Sequence of chain 1.C:
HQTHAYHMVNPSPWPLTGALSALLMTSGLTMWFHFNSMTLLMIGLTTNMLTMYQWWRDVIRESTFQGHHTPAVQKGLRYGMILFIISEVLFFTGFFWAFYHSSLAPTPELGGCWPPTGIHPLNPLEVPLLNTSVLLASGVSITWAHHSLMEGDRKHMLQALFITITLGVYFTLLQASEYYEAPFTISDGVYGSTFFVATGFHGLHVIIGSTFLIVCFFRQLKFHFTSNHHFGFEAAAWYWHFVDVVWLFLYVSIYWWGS

The protein below binds the small molecule below.
Small molecule (SMILES): C[C@H](CCC(=O)O)[C@H]1CC[C@H]2[C@@H]3[C@H](O)C[C@@H]4C[C@H](O)CC[C@]4(C)[C@H]3C[C@H](O)[C@]12C

Sequence of chain 1.J:
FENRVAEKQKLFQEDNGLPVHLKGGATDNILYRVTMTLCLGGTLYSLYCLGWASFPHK

Binding-site contacts:
Ligand atom C24 contacts residue PHE1 of chain 1.J at 3.8 Å (hydrophobic).
Ligand atom C15 contacts residue LEU158 of chain 1.C at 4.0 Å (hydrophobic).
Ligand atom C23 contacts residue LEU158 of chain 1.C at 4.0 Å (hydrophobic).
Ligand atom C15 contacts residue LYS155 of chain 1.C at 4.4 Å.
Ligand atom C5 contacts residue PHE162 of chain 1.C at 3.6 Å (hydrophobic).
Ligand atom O25 contacts residue PHE1 of chain 1.J at 2.7 Å (h-bond).
Ligand atom C6 contacts residue PHE162 of chain 1.C at 3.8 Å (hydrophobic).
Ligand atom C18 contacts residue LEU158 of chain 1.C at 4.2 Å (hydrophobic).
Ligand atom C23 contacts residue ARG154 of chain 1.C at 3.5 Å.
Ligand atom C1 contacts residue PHE162 of chain 1.C at 4.3 Å (hydrophobic).
Ligand atom C6 contacts residue GLN159 of chain 1.C at 4.1 Å.
Ligand atom C19 contacts residue PHE162 of chain 1.C at 3.4 Å (hydrophobic).
Ligand atom C18 contacts residue LEU221 of chain 1.C at 3.6 Å (hydrophobic).
Ligand atom C21 contacts residue PHE1 of chain 1.J at 4.3 Å (hydrophobic).
Ligand atom C23 contacts residue LEU221 of chain 1.C at 4.3 Å (hydrophobic).
Ligand atom O26 contacts residue ARG154 of chain 1.C at 3.1 Å (salt-bridge).
Ligand atom C24 contacts residue ARG154 of chain 1.C at 3.1 Å.
Ligand atom C7 contacts residue GLN159 of chain 1.C at 4.1 Å.
Ligand atom C19 contacts residue PHE217 of chain 1.C at 3.6 Å (hydrophobic).
Ligand atom C3 contacts residue PHE162 of chain 1.C at 4.4 Å (hydrophobic).
Ligand atom C4 contacts residue PHE162 of chain 1.C at 4.3 Å (hydrophobic).
Ligand atom O25 contacts residue ARG154 of chain 1.C at 3.0 Å (salt-bridge).
Ligand atom C10 contacts residue PHE162 of chain 1.C at 4.2 Å (hydrophobic).
Ligand atom C16 contacts residue LEU158 of chain 1.C at 4.3 Å (hydrophobic).
Ligand atom C6 contacts residue LEU158 of chain 1.C at 4.4 Å (hydrophobic).